Sequence of chain 1.G:
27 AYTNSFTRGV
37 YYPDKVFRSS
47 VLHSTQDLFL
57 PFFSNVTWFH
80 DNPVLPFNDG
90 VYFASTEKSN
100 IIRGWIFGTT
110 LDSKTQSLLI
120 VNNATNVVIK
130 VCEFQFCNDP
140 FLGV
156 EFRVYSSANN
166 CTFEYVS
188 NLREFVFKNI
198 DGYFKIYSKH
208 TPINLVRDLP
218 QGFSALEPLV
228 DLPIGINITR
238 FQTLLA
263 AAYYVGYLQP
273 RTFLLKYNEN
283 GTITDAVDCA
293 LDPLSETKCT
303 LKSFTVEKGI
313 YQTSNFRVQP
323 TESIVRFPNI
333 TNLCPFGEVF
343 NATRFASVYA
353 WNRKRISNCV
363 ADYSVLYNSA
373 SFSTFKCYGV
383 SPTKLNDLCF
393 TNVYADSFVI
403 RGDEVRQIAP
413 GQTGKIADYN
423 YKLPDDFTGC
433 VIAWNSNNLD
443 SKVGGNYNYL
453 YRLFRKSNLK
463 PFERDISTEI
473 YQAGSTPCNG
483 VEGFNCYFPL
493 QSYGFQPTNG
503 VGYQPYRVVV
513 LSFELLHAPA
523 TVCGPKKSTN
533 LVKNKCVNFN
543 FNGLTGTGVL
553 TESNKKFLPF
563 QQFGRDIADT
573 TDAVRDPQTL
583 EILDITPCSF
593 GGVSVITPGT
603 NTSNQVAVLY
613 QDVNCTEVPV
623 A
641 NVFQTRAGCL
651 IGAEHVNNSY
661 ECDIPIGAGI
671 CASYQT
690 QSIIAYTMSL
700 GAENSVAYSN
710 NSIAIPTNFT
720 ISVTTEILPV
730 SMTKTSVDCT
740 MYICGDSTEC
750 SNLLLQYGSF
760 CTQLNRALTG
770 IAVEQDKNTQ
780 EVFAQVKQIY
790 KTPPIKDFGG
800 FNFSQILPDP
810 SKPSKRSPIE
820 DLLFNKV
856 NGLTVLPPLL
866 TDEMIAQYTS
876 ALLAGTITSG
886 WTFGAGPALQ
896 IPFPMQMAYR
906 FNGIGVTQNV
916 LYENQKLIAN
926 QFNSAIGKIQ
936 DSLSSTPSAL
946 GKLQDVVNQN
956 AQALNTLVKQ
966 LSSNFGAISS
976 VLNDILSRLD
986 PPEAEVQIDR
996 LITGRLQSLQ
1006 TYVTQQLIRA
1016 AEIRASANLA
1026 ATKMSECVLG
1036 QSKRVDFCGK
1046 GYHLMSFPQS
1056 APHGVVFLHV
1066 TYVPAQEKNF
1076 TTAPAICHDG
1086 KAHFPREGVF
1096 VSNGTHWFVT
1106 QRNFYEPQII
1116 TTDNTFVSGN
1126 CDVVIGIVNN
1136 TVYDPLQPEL

Binding-site contacts:
Ligand atom O7 contacts residue ASN1134 of chain 1.G at 3.4 Å (h-bond).
Ligand atom C1 contacts residue ASN1134 of chain 1.G at 1.5 Å.
Ligand atom C3 contacts residue ASN1134 of chain 1.G at 3.9 Å.
Ligand atom C5 contacts residue ASN1134 of chain 1.G at 3.6 Å.
Ligand atom C7 contacts residue ASN1134 of chain 1.G at 2.8 Å.
Ligand atom N2 contacts residue ASN1134 of chain 1.G at 2.4 Å (h-bond).
Ligand atom C8 contacts residue ASN1134 of chain 1.G at 3.5 Å.
Ligand atom C2 contacts residue ASN1134 of chain 1.G at 2.6 Å.
Ligand atom C4 contacts residue ASN1134 of chain 1.G at 4.3 Å.
Ligand atom O5 contacts residue ASN1134 of chain 1.G at 2.3 Å (h-bond).

A small-molecule ligand and the protein it binds are described below.
Small molecule (SMILES): CC(=O)N[C@@H]1[C@@H](O)[C@H](O)[C@@H](CO)O[C@H]1O